Sequence of chain 1.G:
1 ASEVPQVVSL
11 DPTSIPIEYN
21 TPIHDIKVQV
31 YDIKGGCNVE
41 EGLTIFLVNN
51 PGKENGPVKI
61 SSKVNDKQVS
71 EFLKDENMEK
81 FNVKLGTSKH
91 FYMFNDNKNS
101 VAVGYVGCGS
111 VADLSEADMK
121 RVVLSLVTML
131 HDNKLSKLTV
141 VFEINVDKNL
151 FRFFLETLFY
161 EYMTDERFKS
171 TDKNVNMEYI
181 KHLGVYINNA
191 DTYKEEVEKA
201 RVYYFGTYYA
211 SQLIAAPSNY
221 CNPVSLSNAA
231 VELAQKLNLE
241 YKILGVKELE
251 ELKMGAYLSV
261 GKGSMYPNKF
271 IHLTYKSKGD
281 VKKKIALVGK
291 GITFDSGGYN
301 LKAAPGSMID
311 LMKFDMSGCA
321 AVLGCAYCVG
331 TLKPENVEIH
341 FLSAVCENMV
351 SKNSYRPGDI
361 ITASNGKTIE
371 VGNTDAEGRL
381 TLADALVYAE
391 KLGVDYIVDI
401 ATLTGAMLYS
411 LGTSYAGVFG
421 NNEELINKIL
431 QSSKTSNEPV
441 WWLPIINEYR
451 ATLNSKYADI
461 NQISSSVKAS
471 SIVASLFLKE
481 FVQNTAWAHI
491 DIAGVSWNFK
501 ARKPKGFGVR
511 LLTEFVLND

Binding-site contacts:
Ligand atom C19 contacts residue LEU408 of chain 1.G at 3.6 Å (hydrophobic).
Ligand atom O12 contacts residue ASP295 of chain 1.G at 3.0 Å (salt-bridge).
Ligand atom N10 contacts residue CO31 of chain 1.UA at 2.7 Å (h-bond).
Ligand atom C20 contacts residue LEU408 of chain 1.G at 3.8 Å (hydrophobic).
Ligand atom C26 contacts residue GLY405 of chain 1.G at 3.8 Å.
Ligand atom N10 contacts residue ZN1 of chain 1.WA at 3.0 Å.
Ligand atom O01 contacts residue GLY405 of chain 1.G at 3.5 Å (h-bond).
Ligand atom O11 contacts residue ASP295 of chain 1.G at 3.2 Å (salt-bridge).
Ligand atom O11 contacts residue CO31 of chain 1.UA at 2.8 Å (h-bond).
Ligand atom C09 contacts residue ZN1 of chain 1.VA at 3.7 Å.
Ligand atom C13 contacts residue GLY405 of chain 1.G at 3.5 Å.
Ligand atom C21 contacts residue MET308 of chain 1.G at 3.6 Å (hydrophobic).
Ligand atom O11 contacts residue GLY378 of chain 1.G at 3.7 Å.
Ligand atom C15 contacts residue GLY405 of chain 1.G at 3.6 Å.
Ligand atom C09 contacts residue ASP375 of chain 1.G at 3.1 Å.
Ligand atom C16 contacts residue GLY405 of chain 1.G at 3.6 Å.
Ligand atom O12 contacts residue LYS302 of chain 1.G at 3.1 Å (salt-bridge).
Ligand atom N10 contacts residue ASP375 of chain 1.G at 3.2 Å (salt-bridge).
Ligand atom O22 contacts residue LEU408 of chain 1.G at 3.2 Å.
Ligand atom C21 contacts residue PHE499 of chain 1.G at 3.4 Å (hydrophobic).
Ligand atom O22 contacts residue PHE499 of chain 1.G at 3.3 Å.
Ligand atom C09 contacts residue LEU403 of chain 1.G at 3.6 Å (hydrophobic).
Ligand atom O11 contacts residue ZN1 of chain 1.VA at 2.0 Å.
Ligand atom O12 contacts residue ZN1 of chain 1.WA at 2.1 Å.
Ligand atom O11 contacts residue GLU377 of chain 1.G at 2.8 Å (salt-bridge).
Ligand atom N10 contacts residue LYS290 of chain 1.G at 3.5 Å (salt-bridge).
Ligand atom O11 contacts residue LYS290 of chain 1.G at 3.0 Å (salt-bridge).
Ligand atom N10 contacts residue LEU403 of chain 1.G at 3.0 Å (h-bond).
Ligand atom O01 contacts residue THR404 of chain 1.G at 3.3 Å.
Ligand atom C14 contacts residue GLY405 of chain 1.G at 3.4 Å.
Ligand atom O11 contacts residue ZN1 of chain 1.WA at 2.4 Å.
Ligand atom C14 contacts residue LEU403 of chain 1.G at 3.8 Å (hydrophobic).
Ligand atom C25 contacts residue GLY405 of chain 1.G at 3.8 Å.
Ligand atom C08 contacts residue LEU403 of chain 1.G at 3.3 Å (hydrophobic).
Ligand atom C26 contacts residue LYS302 of chain 1.G at 3.7 Å.
Ligand atom O12 contacts residue ZN1 of chain 1.VA at 3.7 Å.
Ligand atom O12 contacts residue ASP375 of chain 1.G at 2.9 Å (salt-bridge).
Ligand atom N10 contacts residue ZN1 of chain 1.VA at 3.0 Å.
Ligand atom C09 contacts residue ZN1 of chain 1.WA at 2.9 Å.
Ligand atom O11 contacts residue ASP375 of chain 1.G at 3.0 Å (salt-bridge).

The protein below binds the small molecule below.
Small molecule (SMILES): CC(C)(C)C(=O)N[C@@H](C(=O)NO)c1ccc(-c2ccc(CO)cc2)cc1